Sequence of chain 1.A:
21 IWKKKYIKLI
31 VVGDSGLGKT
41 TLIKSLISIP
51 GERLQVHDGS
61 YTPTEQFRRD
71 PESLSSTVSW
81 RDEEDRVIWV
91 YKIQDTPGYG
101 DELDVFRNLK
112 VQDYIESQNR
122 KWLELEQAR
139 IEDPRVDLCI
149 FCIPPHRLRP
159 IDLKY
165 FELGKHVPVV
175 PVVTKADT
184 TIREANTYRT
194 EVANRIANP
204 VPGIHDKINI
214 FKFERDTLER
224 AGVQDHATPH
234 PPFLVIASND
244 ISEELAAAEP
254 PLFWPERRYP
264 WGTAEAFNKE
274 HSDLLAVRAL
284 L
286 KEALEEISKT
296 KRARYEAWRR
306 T

This protein binds this small molecule.
Small molecule (SMILES): Nc1nc2c(ncn2[C@@H]2O[C@H](CO[P](=O)(O)O[P](=O)(O)OP(O)(O)=S)[C@@H](O)[C@H]2O)c(=O)[nH]1

Binding-site contacts:
Ligand atom O1B contacts residue LEU37 of chain 1.A at 3.2 Å (h-bond).
Ligand atom O3B contacts residue MG1 of chain 1.C at 3.5 Å.
Ligand atom PB contacts residue LYS39 of chain 1.A at 3.5 Å.
Ligand atom N3 contacts residue ARG260 of chain 1.A at 3.2 Å.
Ligand atom O2G contacts residue MG1 of chain 1.C at 2.0 Å.
Ligand atom C2 contacts residue ASP181 of chain 1.A at 3.4 Å.
Ligand atom N2 contacts residue ASP181 of chain 1.A at 3.0 Å (salt-bridge).
Ligand atom N7 contacts residue ALA240 of chain 1.A at 3.1 Å (h-bond).
Ligand atom PG contacts residue MG1 of chain 1.C at 3.3 Å.
Ligand atom O1B contacts residue LYS39 of chain 1.A at 2.7 Å (salt-bridge).
Ligand atom O2B contacts residue MG1 of chain 1.C at 2.1 Å.
Ligand atom O3G contacts residue TYR61 of chain 1.A at 3.4 Å.
Ligand atom O2G contacts residue THR62 of chain 1.A at 2.8 Å (h-bond).
Ligand atom O2A contacts residue GLY38 of chain 1.A at 3.3 Å.
Ligand atom C2 contacts residue ARG260 of chain 1.A at 3.1 Å.
Ligand atom O2B contacts residue LYS39 of chain 1.A at 3.5 Å (salt-bridge).
Ligand atom O3B contacts residue GLY36 of chain 1.A at 3.3 Å (h-bond).
Ligand atom N1 contacts residue ASP181 of chain 1.A at 2.7 Å (salt-bridge).
Ligand atom O6 contacts residue LYS179 of chain 1.A at 3.6 Å.
Ligand atom O3A contacts residue GLY38 of chain 1.A at 2.9 Å (h-bond).
Ligand atom O6 contacts residue ALA240 of chain 1.A at 3.0 Å (h-bond).
Ligand atom S1G contacts residue SER35 of chain 1.A at 3.4 Å.
Ligand atom O1B contacts residue GLY38 of chain 1.A at 3.1 Å (h-bond).
Ligand atom N1 contacts residue LYS179 of chain 1.A at 3.5 Å.
Ligand atom C6 contacts residue ALA240 of chain 1.A at 3.4 Å (hydrophobic).
Ligand atom S1G contacts residue GLY98 of chain 1.A at 3.1 Å (h-bond).
Ligand atom O3G contacts residue THR62 of chain 1.A at 3.3 Å (h-bond).
Ligand atom PB contacts residue MG1 of chain 1.C at 3.3 Å.
Ligand atom O1A contacts residue HIS57 of chain 1.A at 3.2 Å (h-bond).
Ligand atom S1G contacts residue LYS39 of chain 1.A at 2.6 Å (salt-bridge).
Ligand atom O2' contacts residue ARG260 of chain 1.A at 3.6 Å.
Ligand atom O6 contacts residue ILE239 of chain 1.A at 3.6 Å.
Ligand atom N2 contacts residue TYR262 of chain 1.A at 3.4 Å (h-bond).
Ligand atom C5 contacts residue ALA240 of chain 1.A at 3.3 Å (hydrophobic).
Ligand atom N1 contacts residue ARG260 of chain 1.A at 3.4 Å (salt-bridge).
Ligand atom S1G contacts residue GLY36 of chain 1.A at 3.4 Å (h-bond).
Ligand atom O2B contacts residue THR40 of chain 1.A at 3.0 Å (h-bond).
Ligand atom O2A contacts residue THR40 of chain 1.A at 3.4 Å (h-bond).
Ligand atom N2 contacts residue ARG260 of chain 1.A at 3.2 Å (salt-bridge).
Ligand atom O2A contacts residue THR41 of chain 1.A at 2.8 Å (h-bond).